Sequence of chain 19.C:
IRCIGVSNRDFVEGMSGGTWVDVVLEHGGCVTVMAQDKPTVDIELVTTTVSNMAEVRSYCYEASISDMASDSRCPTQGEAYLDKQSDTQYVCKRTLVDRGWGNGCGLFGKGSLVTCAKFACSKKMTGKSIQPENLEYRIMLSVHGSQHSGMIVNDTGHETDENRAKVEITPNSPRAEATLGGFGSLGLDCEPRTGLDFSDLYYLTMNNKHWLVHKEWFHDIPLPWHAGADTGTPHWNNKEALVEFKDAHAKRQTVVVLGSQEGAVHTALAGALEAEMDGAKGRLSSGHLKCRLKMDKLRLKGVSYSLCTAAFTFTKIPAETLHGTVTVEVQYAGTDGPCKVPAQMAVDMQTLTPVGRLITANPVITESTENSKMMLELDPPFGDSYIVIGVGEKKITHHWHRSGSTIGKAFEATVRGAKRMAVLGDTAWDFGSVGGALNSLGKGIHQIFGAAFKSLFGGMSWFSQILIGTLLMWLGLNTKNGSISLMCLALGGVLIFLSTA

Binding-site contacts:
Ligand atom C8 contacts residue THR156 of chain 19.C at 4.0 Å.
Ligand atom N2 contacts residue THR156 of chain 19.C at 3.6 Å (h-bond).
Ligand atom C1 contacts residue ASN154 of chain 19.C at 3.4 Å.
Ligand atom N2 contacts residue ASN154 of chain 19.C at 3.8 Å.
Ligand atom O6 contacts residue MET151 of chain 19.C at 3.4 Å.
Ligand atom C6 contacts residue MET151 of chain 19.C at 4.5 Å (hydrophobic).
Ligand atom C1 contacts residue THR156 of chain 19.C at 3.6 Å.
Ligand atom C2 contacts residue ASN154 of chain 19.C at 3.5 Å.
Ligand atom O7 contacts residue ASN154 of chain 19.C at 2.6 Å (h-bond).
Ligand atom O5 contacts residue ASN154 of chain 19.C at 4.0 Å.
Ligand atom C8 contacts residue ASN154 of chain 19.C at 3.6 Å.
Ligand atom C7 contacts residue ASN154 of chain 19.C at 3.3 Å.
Ligand atom C2 contacts residue THR156 of chain 19.C at 4.2 Å.
Ligand atom C7 contacts residue THR156 of chain 19.C at 3.9 Å.

The protein below binds the small molecule below.
Small molecule (SMILES): CC(=O)N[C@H]1[C@H](O[C@H]2[C@H](O)[C@@H](NC(C)=O)CO[C@@H]2CO)O[C@H](CO)[C@@H](O)[C@@H]1O